Sequence of chain 1.A:
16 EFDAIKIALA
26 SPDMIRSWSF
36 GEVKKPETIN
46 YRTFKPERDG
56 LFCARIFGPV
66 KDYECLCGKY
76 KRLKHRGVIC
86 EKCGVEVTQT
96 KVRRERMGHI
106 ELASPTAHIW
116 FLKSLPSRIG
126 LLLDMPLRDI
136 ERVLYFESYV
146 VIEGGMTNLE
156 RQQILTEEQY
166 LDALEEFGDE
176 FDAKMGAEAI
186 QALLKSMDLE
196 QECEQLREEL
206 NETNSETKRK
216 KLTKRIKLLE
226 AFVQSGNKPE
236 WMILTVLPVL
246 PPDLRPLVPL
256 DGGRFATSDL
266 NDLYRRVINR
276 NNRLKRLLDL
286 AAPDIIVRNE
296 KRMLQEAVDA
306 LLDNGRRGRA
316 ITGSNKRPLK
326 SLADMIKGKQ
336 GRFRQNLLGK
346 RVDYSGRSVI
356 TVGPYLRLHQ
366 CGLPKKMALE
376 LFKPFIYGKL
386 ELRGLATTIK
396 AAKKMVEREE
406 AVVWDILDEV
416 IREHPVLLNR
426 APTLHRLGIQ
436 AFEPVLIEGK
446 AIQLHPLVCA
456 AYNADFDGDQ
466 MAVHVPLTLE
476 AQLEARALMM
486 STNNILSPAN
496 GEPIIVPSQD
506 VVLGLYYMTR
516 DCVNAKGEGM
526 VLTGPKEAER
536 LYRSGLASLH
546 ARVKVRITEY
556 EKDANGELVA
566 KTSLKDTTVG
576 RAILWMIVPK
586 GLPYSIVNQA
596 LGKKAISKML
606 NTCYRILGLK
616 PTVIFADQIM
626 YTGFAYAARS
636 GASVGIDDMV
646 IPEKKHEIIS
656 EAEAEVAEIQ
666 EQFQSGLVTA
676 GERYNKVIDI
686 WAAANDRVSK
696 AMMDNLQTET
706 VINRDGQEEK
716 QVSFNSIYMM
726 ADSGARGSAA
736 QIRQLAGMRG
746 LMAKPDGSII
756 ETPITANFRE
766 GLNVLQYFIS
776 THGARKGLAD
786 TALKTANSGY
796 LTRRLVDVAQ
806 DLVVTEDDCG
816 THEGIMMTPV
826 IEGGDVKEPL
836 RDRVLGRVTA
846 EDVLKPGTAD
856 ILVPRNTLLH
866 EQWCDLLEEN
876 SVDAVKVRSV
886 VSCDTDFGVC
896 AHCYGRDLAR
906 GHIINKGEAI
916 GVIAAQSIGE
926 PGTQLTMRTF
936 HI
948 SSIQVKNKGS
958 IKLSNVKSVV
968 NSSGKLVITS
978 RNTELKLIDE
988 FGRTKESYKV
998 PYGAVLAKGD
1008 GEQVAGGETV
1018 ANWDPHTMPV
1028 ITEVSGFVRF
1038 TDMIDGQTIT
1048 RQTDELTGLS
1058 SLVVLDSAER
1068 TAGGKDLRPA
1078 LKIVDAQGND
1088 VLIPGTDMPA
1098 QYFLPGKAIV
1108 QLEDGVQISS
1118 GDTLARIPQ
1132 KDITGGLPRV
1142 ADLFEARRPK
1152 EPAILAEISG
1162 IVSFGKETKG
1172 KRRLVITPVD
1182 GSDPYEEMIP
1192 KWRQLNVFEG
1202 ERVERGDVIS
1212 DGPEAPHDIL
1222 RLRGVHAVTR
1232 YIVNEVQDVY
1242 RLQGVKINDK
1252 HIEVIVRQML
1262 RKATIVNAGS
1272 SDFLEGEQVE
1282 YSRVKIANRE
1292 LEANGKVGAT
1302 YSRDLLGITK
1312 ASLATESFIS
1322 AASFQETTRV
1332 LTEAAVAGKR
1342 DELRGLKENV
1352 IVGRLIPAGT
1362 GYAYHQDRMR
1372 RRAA

This protein binds this small molecule.
Small molecule (SMILES): C[C@H](CCC(=O)NCCC[N+](C)(C)CC(O)CS(=O)(=O)O)[C@H]1CC[C@H]2[C@@H]3[C@H](O)C[C@@H]4C[C@H](O)CC[C@]4(C)[C@H]3C[C@H](O)[C@]12C

Sequence of chain 1.G:
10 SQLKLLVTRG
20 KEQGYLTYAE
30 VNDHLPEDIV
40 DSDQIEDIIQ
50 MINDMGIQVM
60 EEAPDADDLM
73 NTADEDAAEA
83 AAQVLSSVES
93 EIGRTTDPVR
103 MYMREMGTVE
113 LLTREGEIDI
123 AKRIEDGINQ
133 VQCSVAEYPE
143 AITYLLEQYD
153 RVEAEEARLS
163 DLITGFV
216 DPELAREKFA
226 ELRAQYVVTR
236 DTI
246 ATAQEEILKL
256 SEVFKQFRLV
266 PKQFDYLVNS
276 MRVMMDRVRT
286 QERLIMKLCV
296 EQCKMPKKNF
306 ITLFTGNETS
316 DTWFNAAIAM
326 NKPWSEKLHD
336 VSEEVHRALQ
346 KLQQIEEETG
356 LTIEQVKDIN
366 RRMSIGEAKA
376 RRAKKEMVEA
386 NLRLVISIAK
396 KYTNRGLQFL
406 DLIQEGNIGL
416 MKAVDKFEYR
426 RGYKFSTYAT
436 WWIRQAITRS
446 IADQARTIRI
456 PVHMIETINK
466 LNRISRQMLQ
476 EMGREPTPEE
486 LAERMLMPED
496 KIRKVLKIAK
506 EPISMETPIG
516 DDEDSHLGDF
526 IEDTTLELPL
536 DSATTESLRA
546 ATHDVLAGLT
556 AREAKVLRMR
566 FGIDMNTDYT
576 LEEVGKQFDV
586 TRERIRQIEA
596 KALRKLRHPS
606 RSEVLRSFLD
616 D

Binding-site contacts:
Ligand atom C11 contacts residue PHE525 of chain 1.G at 3.3 Å (hydrophobic).
Ligand atom C14 contacts residue ASP256 of chain 1.A at 4.0 Å.
Ligand atom C7 contacts residue 1N71 of chain 1.O at 3.7 Å.
Ligand atom C16 contacts residue LEU255 of chain 1.A at 4.3 Å (hydrophobic).
Ligand atom C8 contacts residue 1N71 of chain 1.O at 3.8 Å.
Ligand atom O3 contacts residue 1N71 of chain 1.O at 3.1 Å.
Ligand atom C13 contacts residue ASP256 of chain 1.A at 3.0 Å.
Ligand atom C17 contacts residue 1N71 of chain 1.O at 3.5 Å.
Ligand atom C8 contacts residue ILE514 of chain 1.G at 4.2 Å (hydrophobic).
Ligand atom C23 contacts residue ILE514 of chain 1.G at 4.1 Å (hydrophobic).
Ligand atom C12 contacts residue ASP256 of chain 1.A at 4.2 Å.
Ligand atom C24 contacts residue ILE514 of chain 1.G at 4.0 Å (hydrophobic).
Ligand atom O2 contacts residue ASP256 of chain 1.A at 2.2 Å (salt-bridge).
Ligand atom C10 contacts residue PHE525 of chain 1.G at 3.5 Å (hydrophobic).
Ligand atom C16 contacts residue 1N71 of chain 1.O at 3.9 Å.